Binding-site contacts:
Ligand atom O22 contacts residue SER142 of chain 1.B at 3.2 Å (h-bond).
Ligand atom N11 contacts residue GLN187 of chain 1.B at 3.1 Å (h-bond).
Ligand atom O30 contacts residue SER142 of chain 1.B at 3.8 Å.
Ligand atom N19 contacts residue HIS162 of chain 1.B at 2.9 Å (h-bond).
Ligand atom N28 contacts residue PHE138 of chain 1.B at 3.5 Å (h-bond).
Ligand atom O22 contacts residue GLY141 of chain 1.B at 3.0 Å (h-bond).
Ligand atom C24 contacts residue CYS143 of chain 1.B at 3.2 Å (hydrophobic).
Ligand atom C29 contacts residue GLU164 of chain 1.B at 3.7 Å.
Ligand atom C26 contacts residue LEU139 of chain 1.B at 3.8 Å (hydrophobic).
Ligand atom C5 contacts residue ALA189 of chain 1.B at 3.8 Å (hydrophobic).
Ligand atom O8 contacts residue GLN187 of chain 1.B at 3.1 Å (h-bond).
Ligand atom O30 contacts residue GLU164 of chain 1.B at 3.8 Å.
Ligand atom O22 contacts residue CYS143 of chain 1.B at 2.9 Å (h-bond).
Ligand atom C17 contacts residue HIS162 of chain 1.B at 3.7 Å.
Ligand atom N28 contacts residue GLU164 of chain 1.B at 3.0 Å (salt-bridge).
Ligand atom C7 contacts residue GLU164 of chain 1.B at 3.1 Å.
Ligand atom O30 contacts residue HIS161 of chain 1.B at 2.8 Å (h-bond).
Ligand atom O10 contacts residue MET163 of chain 1.B at 3.3 Å.
Ligand atom C21 contacts residue CYS143 of chain 1.B at 1.8 Å (hydrophobic).
Ligand atom C1 contacts residue GLN187 of chain 1.B at 3.9 Å.
Ligand atom C2 contacts residue GLU164 of chain 1.B at 3.5 Å.
Ligand atom C13 contacts residue GLN187 of chain 1.B at 3.8 Å.
Ligand atom C29 contacts residue HIS161 of chain 1.B at 3.9 Å.
Ligand atom C26 contacts residue ASN140 of chain 1.B at 3.2 Å.
Ligand atom C1 contacts residue GLU164 of chain 1.B at 3.7 Å.
Ligand atom C5 contacts residue THR188 of chain 1.B at 3.7 Å.
Ligand atom O30 contacts residue HIS170 of chain 1.B at 3.6 Å.
Ligand atom O10 contacts residue GLU164 of chain 1.B at 3.1 Å (salt-bridge).
Ligand atom C20 contacts residue CYS143 of chain 1.B at 2.7 Å (hydrophobic).
Ligand atom C27 contacts residue ASN140 of chain 1.B at 3.5 Å.
Ligand atom C14 contacts residue GLN187 of chain 1.B at 3.8 Å.
Ligand atom N19 contacts residue CYS143 of chain 1.B at 2.9 Å (h-bond).
Ligand atom C13 contacts residue HIS39 of chain 1.B at 3.7 Å.
Ligand atom C15 contacts residue HIS162 of chain 1.B at 3.9 Å.
Ligand atom C6 contacts residue THR188 of chain 1.B at 3.7 Å.
Ligand atom C12 contacts residue HIS162 of chain 1.B at 3.5 Å.
Ligand atom C5 contacts residue GLN187 of chain 1.B at 3.8 Å.
Ligand atom O30 contacts residue PHE138 of chain 1.B at 3.4 Å.
Ligand atom C24 contacts residue HIS161 of chain 1.B at 3.9 Å.
Ligand atom C6 contacts residue GLN187 of chain 1.B at 3.2 Å.

This protein binds this small molecule.
Small molecule (SMILES): CC(C)C[C@H](NC(=O)OCc1ccccc1)C(=O)N[C@H](CO)C[C@@H]1CCNC1=O

Sequence of chain 1.B:
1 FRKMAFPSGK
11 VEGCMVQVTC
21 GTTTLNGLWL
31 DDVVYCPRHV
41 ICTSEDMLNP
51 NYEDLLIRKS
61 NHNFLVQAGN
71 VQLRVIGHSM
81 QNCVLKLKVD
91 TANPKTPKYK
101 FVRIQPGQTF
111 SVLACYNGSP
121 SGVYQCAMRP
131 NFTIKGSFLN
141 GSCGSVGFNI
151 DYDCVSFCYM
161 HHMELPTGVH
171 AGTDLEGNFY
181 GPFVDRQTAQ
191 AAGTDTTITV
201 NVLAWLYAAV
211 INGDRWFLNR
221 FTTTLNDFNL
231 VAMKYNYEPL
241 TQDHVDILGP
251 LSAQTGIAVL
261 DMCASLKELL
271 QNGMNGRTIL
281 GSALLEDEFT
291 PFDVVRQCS